Sequence of chain 1.C:
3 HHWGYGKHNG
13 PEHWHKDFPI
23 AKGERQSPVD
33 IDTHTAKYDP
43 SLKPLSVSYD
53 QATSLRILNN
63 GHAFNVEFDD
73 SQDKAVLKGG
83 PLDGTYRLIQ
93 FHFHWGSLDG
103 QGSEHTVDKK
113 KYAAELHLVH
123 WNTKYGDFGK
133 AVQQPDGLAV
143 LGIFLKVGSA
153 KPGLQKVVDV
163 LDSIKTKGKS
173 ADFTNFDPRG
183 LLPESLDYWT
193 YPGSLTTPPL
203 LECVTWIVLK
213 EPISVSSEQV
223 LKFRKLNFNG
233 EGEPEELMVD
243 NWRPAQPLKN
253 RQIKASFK

Binding-site contacts:
Ligand atom O3 contacts residue THR199 of chain 1.C at 3.0 Å (h-bond).
Ligand atom N1 contacts residue HIS96 of chain 1.C at 3.6 Å (h-bond).
Ligand atom O3 contacts residue THR198 of chain 1.C at 2.9 Å (h-bond).
Ligand atom S2 contacts residue THR199 of chain 1.C at 3.6 Å (h-bond).
Ligand atom C7 contacts residue HIS94 of chain 1.C at 3.6 Å.
Ligand atom F16 contacts residue VAL121 of chain 1.C at 3.2 Å.
Ligand atom C9 contacts residue VAL121 of chain 1.C at 3.8 Å (hydrophobic).
Ligand atom N15 contacts residue ILE91 of chain 1.C at 3.3 Å.
Ligand atom N1 contacts residue ZN1 of chain 1.N at 2.0 Å.
Ligand atom C5 contacts residue ZN1 of chain 1.N at 3.0 Å.
Ligand atom F19 contacts residue LEU197 of chain 1.C at 3.1 Å.
Ligand atom F18 contacts residue HIS94 of chain 1.C at 3.1 Å.
Ligand atom O4 contacts residue HIS94 of chain 1.C at 3.4 Å (h-bond).
Ligand atom O4 contacts residue HIS96 of chain 1.C at 3.4 Å.
Ligand atom O4 contacts residue THR198 of chain 1.C at 3.6 Å.
Ligand atom F16 contacts residue PHE130 of chain 1.C at 3.6 Å.
Ligand atom N1 contacts residue HIS119 of chain 1.C at 3.2 Å (h-bond).
Ligand atom S2 contacts residue THR198 of chain 1.C at 3.5 Å (h-bond).
Ligand atom S12 contacts residue PHE130 of chain 1.C at 3.7 Å.
Ligand atom F17 contacts residue GLN92 of chain 1.C at 2.8 Å.
Ligand atom F16 contacts residue LEU197 of chain 1.C at 3.8 Å.
Ligand atom N1 contacts residue THR198 of chain 1.C at 3.2 Å (h-bond).
Ligand atom O4 contacts residue THR199 of chain 1.C at 3.3 Å (h-bond).
Ligand atom F17 contacts residue HIS94 of chain 1.C at 3.8 Å.
Ligand atom S12 contacts residue GLN92 of chain 1.C at 3.7 Å.
Ligand atom F16 contacts residue LEU140 of chain 1.C at 3.6 Å.
Ligand atom S2 contacts residue ZN1 of chain 1.N at 3.0 Å.
Ligand atom O4 contacts residue ZN1 of chain 1.N at 3.0 Å.
Ligand atom F17 contacts residue ASN67 of chain 1.C at 3.3 Å.
Ligand atom C5 contacts residue THR198 of chain 1.C at 3.4 Å.
Ligand atom O3 contacts residue LEU197 of chain 1.C at 3.6 Å.
Ligand atom C5 contacts residue HIS119 of chain 1.C at 3.5 Å.
Ligand atom C7 contacts residue GLN92 of chain 1.C at 3.9 Å.
Ligand atom S12 contacts residue VAL121 of chain 1.C at 3.9 Å.
Ligand atom S2 contacts residue HIS94 of chain 1.C at 3.6 Å.
Ligand atom C5 contacts residue TRP208 of chain 1.C at 3.5 Å (hydrophobic).
Ligand atom C14 contacts residue PHE130 of chain 1.C at 3.7 Å (hydrophobic).
Ligand atom C11 contacts residue HIS94 of chain 1.C at 3.5 Å.
Ligand atom N1 contacts residue HIS94 of chain 1.C at 3.1 Å (h-bond).
Ligand atom C6 contacts residue HIS94 of chain 1.C at 3.1 Å.

This protein binds this small molecule.
Small molecule (SMILES): CNS(=O)(=O)c1c(F)c(F)c(SCCN)c(F)c1F